Binding-site contacts:
Ligand atom N3 contacts residue LEU30 of chain 1.A at 3.6 Å.
Ligand atom N3 contacts residue ALA110 of chain 1.A at 4.0 Å.
Ligand atom O3' contacts residue LEU30 of chain 1.A at 3.9 Å.
Ligand atom C6 contacts residue GLU108 of chain 1.A at 3.9 Å.
Ligand atom N6 contacts residue LEU176 of chain 1.A at 3.6 Å.
Ligand atom C5 contacts residue LEU176 of chain 1.A at 3.6 Å (hydrophobic).
Ligand atom C4 contacts residue LEU30 of chain 1.A at 3.9 Å (hydrophobic).
Ligand atom N7 contacts residue LEU176 of chain 1.A at 3.8 Å.
Ligand atom C2 contacts residue LEU30 of chain 1.A at 3.7 Å (hydrophobic).
Ligand atom C2 contacts residue ALA110 of chain 1.A at 3.1 Å (hydrophobic).
Ligand atom N1 contacts residue TYR109 of chain 1.A at 3.8 Å.
Ligand atom C6 contacts residue LEU176 of chain 1.A at 3.6 Å (hydrophobic).
Ligand atom N1 contacts residue LEU30 of chain 1.A at 4.1 Å.
Ligand atom O1A contacts residue ASP187 of chain 1.A at 3.5 Å (salt-bridge).
Ligand atom N1 contacts residue ALA110 of chain 1.A at 3.0 Å (h-bond).
Ligand atom N1 contacts residue GLU108 of chain 1.A at 4.0 Å.
Ligand atom N1 contacts residue ALA58 of chain 1.A at 4.0 Å.
Ligand atom O2' contacts residue ASN114 of chain 1.A at 3.7 Å.
Ligand atom O2B contacts residue GLU32 of chain 1.A at 3.2 Å (salt-bridge).
Ligand atom O2' contacts residue LEU176 of chain 1.A at 3.5 Å.
Ligand atom C4' contacts residue LEU30 of chain 1.A at 3.4 Å (hydrophobic).
Ligand atom C6 contacts residue ALA58 of chain 1.A at 3.7 Å (hydrophobic).
Ligand atom O2A contacts residue GLU32 of chain 1.A at 3.8 Å.
Ligand atom O1B contacts residue GLY33 of chain 1.A at 3.3 Å.
Ligand atom C8 contacts residue VAL38 of chain 1.A at 3.9 Å (hydrophobic).
Ligand atom PB contacts residue GLY33 of chain 1.A at 3.7 Å.
Ligand atom N7 contacts residue VAL38 of chain 1.A at 4.0 Å.
Ligand atom N6 contacts residue GLU108 of chain 1.A at 3.0 Å (salt-bridge).
Ligand atom C5' contacts residue GLY31 of chain 1.A at 4.0 Å.
Ligand atom C6 contacts residue ALA110 of chain 1.A at 4.1 Å (hydrophobic).
Ligand atom O3' contacts residue ASN114 of chain 1.A at 4.1 Å.
Ligand atom C4 contacts residue LEU176 of chain 1.A at 3.9 Å (hydrophobic).
Ligand atom O4' contacts residue LEU30 of chain 1.A at 3.3 Å (h-bond).
Ligand atom O1A contacts residue VAL38 of chain 1.A at 3.9 Å.
Ligand atom O2A contacts residue GLY33 of chain 1.A at 3.0 Å.
Ligand atom N6 contacts residue ALA58 of chain 1.A at 3.4 Å.
Ligand atom O2B contacts residue GLY33 of chain 1.A at 3.3 Å.
Ligand atom C2 contacts residue TYR109 of chain 1.A at 3.8 Å (hydrophobic).
Ligand atom N6 contacts residue VAL107 of chain 1.A at 3.6 Å.
Ligand atom C4' contacts residue GLY31 of chain 1.A at 3.9 Å.

Sequence of chain 1.A:
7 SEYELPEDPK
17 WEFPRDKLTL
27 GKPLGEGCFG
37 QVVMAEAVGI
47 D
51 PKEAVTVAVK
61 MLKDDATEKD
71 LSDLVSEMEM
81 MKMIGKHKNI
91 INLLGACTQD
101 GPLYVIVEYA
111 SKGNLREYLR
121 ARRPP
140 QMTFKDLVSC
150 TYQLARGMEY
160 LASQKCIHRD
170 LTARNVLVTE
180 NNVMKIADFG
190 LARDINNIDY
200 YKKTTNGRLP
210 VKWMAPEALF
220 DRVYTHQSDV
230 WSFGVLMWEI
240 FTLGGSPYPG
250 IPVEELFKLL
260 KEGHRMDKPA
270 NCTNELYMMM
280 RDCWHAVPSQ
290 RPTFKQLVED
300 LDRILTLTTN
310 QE

A small-molecule ligand and the protein it binds are described below.
Small molecule (SMILES): C[P](=O)(O)O[P](=O)(O)OC[C@H]1O[C@@H](n2cnc3c(N)ncnc32)[C@H](O)[C@@H]1O